Sequence of chain 1.B:
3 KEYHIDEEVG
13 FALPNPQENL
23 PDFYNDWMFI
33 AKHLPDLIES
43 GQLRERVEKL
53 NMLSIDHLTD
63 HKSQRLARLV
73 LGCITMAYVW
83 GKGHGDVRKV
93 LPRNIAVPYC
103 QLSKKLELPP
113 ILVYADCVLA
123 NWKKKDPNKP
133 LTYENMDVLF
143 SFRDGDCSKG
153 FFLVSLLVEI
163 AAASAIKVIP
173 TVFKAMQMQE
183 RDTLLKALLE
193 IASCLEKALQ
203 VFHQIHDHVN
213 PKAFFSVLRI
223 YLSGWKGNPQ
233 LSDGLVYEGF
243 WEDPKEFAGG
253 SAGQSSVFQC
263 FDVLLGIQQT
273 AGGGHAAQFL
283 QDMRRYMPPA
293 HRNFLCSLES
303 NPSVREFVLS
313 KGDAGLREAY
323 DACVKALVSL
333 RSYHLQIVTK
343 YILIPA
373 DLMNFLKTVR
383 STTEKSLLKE

Binding-site contacts:
Ligand atom C7 contacts residue VAL160 of chain 1.B at 3.8 Å (hydrophobic).
Ligand atom N contacts residue PHE260 of chain 1.B at 3.6 Å.
Ligand atom C19 contacts residue TYR116 of chain 1.B at 3.3 Å (hydrophobic).
Ligand atom O contacts residue ALA254 of chain 1.B at 3.1 Å.
Ligand atom CL contacts residue SER253 of chain 1.B at 3.5 Å.
Ligand atom CL contacts residue CYS119 of chain 1.B at 3.8 Å.
Ligand atom C22 contacts residue ALA254 of chain 1.B at 3.4 Å (hydrophobic).
Ligand atom CL contacts residue GLY252 of chain 1.B at 3.2 Å.
Ligand atom C16 contacts residue PHE260 of chain 1.B at 3.5 Å (hydrophobic).
Ligand atom C12 contacts residue VAL259 of chain 1.B at 3.9 Å (hydrophobic).
Ligand atom C22 contacts residue SER253 of chain 1.B at 3.3 Å.
Ligand atom C19 contacts residue VAL120 of chain 1.B at 3.6 Å (hydrophobic).
Ligand atom N1 contacts residue PHE153 of chain 1.B at 3.8 Å.
Ligand atom C21 contacts residue TYR116 of chain 1.B at 3.8 Å (hydrophobic).
Ligand atom C6 contacts residue VAL160 of chain 1.B at 3.6 Å (hydrophobic).
Ligand atom C20 contacts residue VAL120 of chain 1.B at 3.5 Å (hydrophobic).
Ligand atom C12 contacts residue LEU332 of chain 1.B at 3.7 Å (hydrophobic).
Ligand atom N contacts residue ARG333 of chain 1.B at 3.6 Å.
Ligand atom C11 contacts residue VAL259 of chain 1.B at 3.2 Å (hydrophobic).
Ligand atom C19 contacts residue SER157 of chain 1.B at 3.3 Å.
Ligand atom C contacts residue SER157 of chain 1.B at 3.5 Å.
Ligand atom C10 contacts residue VAL259 of chain 1.B at 3.8 Å (hydrophobic).
Ligand atom C15 contacts residue PHE260 of chain 1.B at 3.2 Å (hydrophobic).
Ligand atom C23 contacts residue PHE153 of chain 1.B at 3.6 Å (hydrophobic).
Ligand atom C18 contacts residue TYR116 of chain 1.B at 3.7 Å (hydrophobic).
Ligand atom C17 contacts residue GOL1 of chain 1.J at 3.8 Å.
Ligand atom C20 contacts residue TYR116 of chain 1.B at 3.4 Å (hydrophobic).
Ligand atom C19 contacts residue PHE153 of chain 1.B at 3.5 Å (hydrophobic).
Ligand atom F contacts residue VAL259 of chain 1.B at 2.4 Å.
Ligand atom C18 contacts residue SER157 of chain 1.B at 3.5 Å.
Ligand atom C23 contacts residue SER253 of chain 1.B at 3.8 Å.
Ligand atom C18 contacts residue PHE153 of chain 1.B at 3.5 Å (hydrophobic).
Ligand atom N1 contacts residue SER157 of chain 1.B at 2.9 Å (h-bond).
Ligand atom O contacts residue GOL1 of chain 1.J at 2.8 Å.
Ligand atom C20 contacts residue PHE153 of chain 1.B at 3.6 Å (hydrophobic).
Ligand atom C6 contacts residue PHE204 of chain 1.B at 3.7 Å (hydrophobic).
Ligand atom C23 contacts residue ALA254 of chain 1.B at 3.5 Å (hydrophobic).
Ligand atom C17 contacts residue SER157 of chain 1.B at 3.9 Å.
Ligand atom C21 contacts residue PHE153 of chain 1.B at 3.8 Å (hydrophobic).
Ligand atom C2 contacts residue SER157 of chain 1.B at 3.8 Å.

This small molecule binds to this protein.
Small molecule (SMILES): C[C@@H](C(=O)Nc1ccc(Cl)cc1)C1CCC(c2ccnc3ccc(F)cc23)CC1